A small-molecule ligand and the protein it binds are described below.
Small molecule (SMILES): Cc1cccc(Nc2cc(Cl)nc(SCC(=O)O)n2)c1C

Binding-site contacts:
Ligand atom N1 contacts residue LEU63 of chain 1.A at 3.4 Å.
Ligand atom C2 contacts residue LEU63 of chain 1.A at 3.7 Å (hydrophobic).
Ligand atom CAB contacts residue GLU56 of chain 1.A at 3.9 Å.
Ligand atom OAD contacts residue LYS71 of chain 1.A at 3.3 Å (salt-bridge).
Ligand atom CAR contacts residue LEU52 of chain 1.A at 3.7 Å (hydrophobic).
Ligand atom SAN contacts residue ILE68 of chain 1.A at 3.8 Å.
Ligand atom OAC contacts residue ILE68 of chain 1.A at 3.7 Å.
Ligand atom C6 contacts residue LEU63 of chain 1.A at 3.7 Å (hydrophobic).
Ligand atom C6 contacts residue CYS80 of chain 1.A at 3.6 Å (hydrophobic).
Ligand atom N3 contacts residue ILE68 of chain 1.A at 3.6 Å.
Ligand atom SAN contacts residue ARG76 of chain 1.A at 3.7 Å.
Ligand atom CAJ contacts residue HIS79 of chain 1.A at 3.9 Å.
Ligand atom CAO contacts residue HIS79 of chain 1.A at 3.8 Å.
Ligand atom CAG contacts residue CYS80 of chain 1.A at 3.9 Å (hydrophobic).
Ligand atom C2 contacts residue ILE68 of chain 1.A at 3.9 Å (hydrophobic).
Ligand atom CAT contacts residue GLU56 of chain 1.A at 3.5 Å.
Ligand atom NAM contacts residue ARG76 of chain 1.A at 3.9 Å.
Ligand atom CL6 contacts residue CYS80 of chain 1.A at 3.5 Å.
Ligand atom CL6 contacts residue HIS79 of chain 1.A at 3.7 Å.
Ligand atom OAC contacts residue LYS71 of chain 1.A at 2.6 Å (salt-bridge).
Ligand atom C2 contacts residue ARG76 of chain 1.A at 3.7 Å.
Ligand atom CAB contacts residue ARG76 of chain 1.A at 3.9 Å.
Ligand atom NAM contacts residue GLU56 of chain 1.A at 2.8 Å (salt-bridge).
Ligand atom N3 contacts residue ARG76 of chain 1.A at 3.3 Å.
Ligand atom N1 contacts residue HIS79 of chain 1.A at 3.8 Å.
Ligand atom CAA contacts residue ILE46 of chain 1.A at 3.5 Å (hydrophobic).
Ligand atom CAH contacts residue GLU56 of chain 1.A at 3.7 Å.
Ligand atom CAB contacts residue LEU52 of chain 1.A at 3.2 Å (hydrophobic).
Ligand atom CAR contacts residue CYS80 of chain 1.A at 3.8 Å (hydrophobic).
Ligand atom C4 contacts residue GLU56 of chain 1.A at 3.8 Å.
Ligand atom C5 contacts residue ARG76 of chain 1.A at 3.8 Å.
Ligand atom CAO contacts residue LYS71 of chain 1.A at 3.4 Å.
Ligand atom C4 contacts residue ARG76 of chain 1.A at 3.5 Å.
Ligand atom C5 contacts residue CYS80 of chain 1.A at 3.5 Å (hydrophobic).
Ligand atom N3 contacts residue GLU56 of chain 1.A at 3.8 Å.
Ligand atom CAB contacts residue ILE77 of chain 1.A at 3.7 Å (hydrophobic).
Ligand atom CL6 contacts residue CYS83 of chain 1.A at 3.4 Å.
Ligand atom CAB contacts residue CYS80 of chain 1.A at 4.0 Å (hydrophobic).
Ligand atom CAH contacts residue VAL60 of chain 1.A at 3.7 Å (hydrophobic).
Ligand atom CAP contacts residue CYS80 of chain 1.A at 3.7 Å (hydrophobic).

Sequence of chain 1.A:
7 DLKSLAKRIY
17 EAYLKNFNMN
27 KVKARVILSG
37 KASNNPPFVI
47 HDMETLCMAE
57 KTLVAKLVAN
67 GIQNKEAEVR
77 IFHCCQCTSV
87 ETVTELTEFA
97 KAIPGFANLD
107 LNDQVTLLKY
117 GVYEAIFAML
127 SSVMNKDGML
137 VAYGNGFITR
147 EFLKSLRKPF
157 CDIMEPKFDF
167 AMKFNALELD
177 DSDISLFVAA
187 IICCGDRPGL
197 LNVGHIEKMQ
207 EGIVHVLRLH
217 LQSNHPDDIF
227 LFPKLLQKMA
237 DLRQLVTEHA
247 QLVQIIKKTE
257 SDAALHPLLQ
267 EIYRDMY